This small molecule binds to this protein.
Small molecule (SMILES): CC(=O)N[C@H]1[C@H](O[C@H]2[C@H](O)[C@@H](NC(C)=O)CO[C@@H]2CO[C@@H]2O[C@@H](C)[C@@H](O)[C@@H](O)[C@@H]2O)O[C@H](CO)[C@@H](O)[C@@H]1O

Binding-site contacts:
Ligand atom O3 contacts residue ASN1102 of chain 1.A at 3.3 Å (h-bond).
Ligand atom N2 contacts residue ALA734 of chain 1.A at 3.8 Å.
Ligand atom O5 contacts residue ASN1102 of chain 1.A at 2.3 Å (h-bond).
Ligand atom C5 contacts residue THR1104 of chain 1.A at 4.2 Å.
Ligand atom O4 contacts residue ALA734 of chain 1.A at 3.6 Å.
Ligand atom O7 contacts residue ASN1102 of chain 1.A at 3.5 Å (h-bond).
Ligand atom C4 contacts residue THR1104 of chain 1.A at 4.1 Å.
Ligand atom N2 contacts residue ASN1102 of chain 1.A at 3.5 Å (h-bond).
Ligand atom O2 contacts residue ASN1102 of chain 1.A at 3.5 Å (h-bond).
Ligand atom C4 contacts residue ASN1102 of chain 1.A at 4.1 Å.
Ligand atom C7 contacts residue ASN1102 of chain 1.A at 3.9 Å.
Ligand atom C8 contacts residue ALA734 of chain 1.A at 4.5 Å (hydrophobic).
Ligand atom O4 contacts residue THR1104 of chain 1.A at 4.2 Å.
Ligand atom C1 contacts residue ALA734 of chain 1.A at 4.3 Å (hydrophobic).
Ligand atom C6 contacts residue THR1104 of chain 1.A at 3.4 Å.
Ligand atom C2 contacts residue ALA734 of chain 1.A at 3.8 Å (hydrophobic).
Ligand atom C7 contacts residue ALA734 of chain 1.A at 3.6 Å (hydrophobic).
Ligand atom C5 contacts residue ASN1102 of chain 1.A at 3.6 Å.
Ligand atom C7 contacts residue GLN923 of chain 1.B at 4.4 Å.
Ligand atom C3 contacts residue ASN1102 of chain 1.A at 3.8 Å.
Ligand atom C2 contacts residue ASN1102 of chain 1.A at 4.2 Å.
Ligand atom O6 contacts residue ASN1102 of chain 1.A at 4.4 Å.
Ligand atom C1 contacts residue ASN1102 of chain 1.A at 1.4 Å.
Ligand atom O7 contacts residue ALA734 of chain 1.A at 3.4 Å.
Ligand atom C3 contacts residue ASN1102 of chain 1.A at 3.4 Å.
Ligand atom C2 contacts residue ASN1102 of chain 1.A at 2.4 Å.
Ligand atom O3 contacts residue ASN1102 of chain 1.A at 3.7 Å.
Ligand atom C8 contacts residue GLN923 of chain 1.B at 4.4 Å.

Sequence of chain 1.B:
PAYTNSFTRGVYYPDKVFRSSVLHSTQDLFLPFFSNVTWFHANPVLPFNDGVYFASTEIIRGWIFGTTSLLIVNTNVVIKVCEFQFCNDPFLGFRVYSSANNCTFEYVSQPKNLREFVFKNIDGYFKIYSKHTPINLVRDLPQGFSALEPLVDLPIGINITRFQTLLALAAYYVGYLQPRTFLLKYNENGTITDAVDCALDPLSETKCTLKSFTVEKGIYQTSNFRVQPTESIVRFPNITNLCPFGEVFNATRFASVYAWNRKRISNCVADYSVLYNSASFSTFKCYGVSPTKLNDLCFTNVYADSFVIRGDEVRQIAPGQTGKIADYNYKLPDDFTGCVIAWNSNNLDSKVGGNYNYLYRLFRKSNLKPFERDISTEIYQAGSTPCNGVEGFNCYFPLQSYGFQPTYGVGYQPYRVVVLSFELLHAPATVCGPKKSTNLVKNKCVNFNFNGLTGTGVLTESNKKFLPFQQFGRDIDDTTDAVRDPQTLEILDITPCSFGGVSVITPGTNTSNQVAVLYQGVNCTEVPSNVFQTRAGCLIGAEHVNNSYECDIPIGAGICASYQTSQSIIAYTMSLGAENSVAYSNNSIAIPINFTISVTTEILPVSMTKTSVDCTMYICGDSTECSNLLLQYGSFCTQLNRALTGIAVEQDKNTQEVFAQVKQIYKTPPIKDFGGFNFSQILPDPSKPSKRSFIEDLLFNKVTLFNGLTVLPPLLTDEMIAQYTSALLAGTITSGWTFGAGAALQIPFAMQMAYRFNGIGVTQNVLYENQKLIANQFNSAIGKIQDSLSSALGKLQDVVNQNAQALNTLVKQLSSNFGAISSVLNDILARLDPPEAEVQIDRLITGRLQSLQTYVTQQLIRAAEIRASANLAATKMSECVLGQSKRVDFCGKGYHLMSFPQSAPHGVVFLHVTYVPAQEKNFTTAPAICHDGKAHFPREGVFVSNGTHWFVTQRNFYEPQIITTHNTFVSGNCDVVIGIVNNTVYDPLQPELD

Sequence of chain 1.A:
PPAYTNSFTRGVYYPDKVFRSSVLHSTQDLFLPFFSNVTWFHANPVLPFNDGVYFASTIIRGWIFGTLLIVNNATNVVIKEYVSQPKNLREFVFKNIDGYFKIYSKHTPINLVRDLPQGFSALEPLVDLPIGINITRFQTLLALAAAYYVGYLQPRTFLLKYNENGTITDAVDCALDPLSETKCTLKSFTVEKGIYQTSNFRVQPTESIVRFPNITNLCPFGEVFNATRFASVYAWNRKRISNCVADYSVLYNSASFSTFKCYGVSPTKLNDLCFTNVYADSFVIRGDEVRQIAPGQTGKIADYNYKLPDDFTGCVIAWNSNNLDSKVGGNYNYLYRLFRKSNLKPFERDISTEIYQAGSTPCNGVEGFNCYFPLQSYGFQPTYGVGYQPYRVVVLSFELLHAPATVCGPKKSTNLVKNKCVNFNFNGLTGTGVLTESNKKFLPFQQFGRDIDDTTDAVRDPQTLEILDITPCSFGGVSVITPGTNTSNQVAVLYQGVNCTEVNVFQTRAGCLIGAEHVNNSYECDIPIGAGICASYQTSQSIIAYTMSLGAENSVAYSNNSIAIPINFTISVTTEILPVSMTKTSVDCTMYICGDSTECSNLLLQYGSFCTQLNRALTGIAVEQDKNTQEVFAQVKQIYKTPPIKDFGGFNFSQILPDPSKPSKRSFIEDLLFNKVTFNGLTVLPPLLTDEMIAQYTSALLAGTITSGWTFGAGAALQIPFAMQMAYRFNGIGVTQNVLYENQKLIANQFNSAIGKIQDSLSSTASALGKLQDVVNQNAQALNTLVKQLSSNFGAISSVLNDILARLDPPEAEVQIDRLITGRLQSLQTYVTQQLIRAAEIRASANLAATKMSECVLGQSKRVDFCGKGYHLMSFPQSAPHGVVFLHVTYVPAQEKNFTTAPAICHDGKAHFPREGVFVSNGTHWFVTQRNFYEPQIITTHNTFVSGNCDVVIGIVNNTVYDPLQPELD